Binding-site contacts:
Ligand atom C1 contacts residue ASN107 of chain 1.O at 1.4 Å.
Ligand atom O3 contacts residue ASN107 of chain 1.O at 3.9 Å.
Ligand atom O5 contacts residue ASN107 of chain 1.O at 2.1 Å (h-bond).
Ligand atom C6 contacts residue SER109 of chain 1.O at 3.7 Å.
Ligand atom N2 contacts residue ASN107 of chain 1.O at 2.6 Å (h-bond).
Ligand atom C5 contacts residue ASN107 of chain 1.O at 3.3 Å.
Ligand atom C6 contacts residue ASN107 of chain 1.O at 4.3 Å.
Ligand atom C3 contacts residue ASN107 of chain 1.O at 3.1 Å.
Ligand atom C4 contacts residue ASN107 of chain 1.O at 3.4 Å.
Ligand atom O6 contacts residue SER109 of chain 1.O at 3.1 Å (h-bond).
Ligand atom O7 contacts residue GLU110 of chain 1.O at 3.7 Å.
Ligand atom C2 contacts residue ASN107 of chain 1.O at 1.7 Å.
Ligand atom C7 contacts residue ASN107 of chain 1.O at 3.2 Å.
Ligand atom O7 contacts residue ASN107 of chain 1.O at 3.2 Å (h-bond).
Ligand atom O5 contacts residue SER109 of chain 1.O at 4.4 Å.

Sequence of chain 1.O:
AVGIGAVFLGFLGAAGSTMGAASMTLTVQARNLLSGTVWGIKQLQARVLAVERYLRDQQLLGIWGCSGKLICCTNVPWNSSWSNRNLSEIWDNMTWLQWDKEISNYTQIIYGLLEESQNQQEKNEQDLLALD

A protein and the small-molecule ligand that binds it are described below.
Small molecule (SMILES): CC(=O)N[C@@H]1[C@@H](O)[C@H](O)[C@@H](CO)O[C@H]1O